This small molecule binds to this protein.
Small molecule (SMILES): O=C(O)/C=C/c1ccc(O)cc1

Sequence of chain 1.A:
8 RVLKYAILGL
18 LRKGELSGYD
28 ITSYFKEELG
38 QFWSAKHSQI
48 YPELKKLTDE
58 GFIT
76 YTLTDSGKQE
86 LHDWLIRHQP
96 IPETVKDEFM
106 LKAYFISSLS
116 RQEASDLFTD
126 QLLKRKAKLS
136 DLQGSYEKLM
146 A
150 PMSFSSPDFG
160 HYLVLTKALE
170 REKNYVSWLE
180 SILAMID

Sequence of chain 2.A:
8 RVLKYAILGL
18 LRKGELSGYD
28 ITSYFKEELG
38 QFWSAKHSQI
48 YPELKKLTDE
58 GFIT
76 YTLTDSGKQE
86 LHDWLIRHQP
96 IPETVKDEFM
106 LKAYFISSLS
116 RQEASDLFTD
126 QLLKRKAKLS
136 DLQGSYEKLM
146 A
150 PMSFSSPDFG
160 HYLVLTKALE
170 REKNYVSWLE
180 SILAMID

Binding-site contacts:
Ligand atom O2 contacts residue PHE39 of chain 2.A at 3.5 Å.
Ligand atom C2 contacts residue LEU137 of chain 2.A at 3.7 Å (hydrophobic).
Ligand atom C6' contacts residue LEU137 of chain 2.A at 3.6 Å (hydrophobic).
Ligand atom C6' contacts residue LEU164 of chain 2.A at 4.0 Å (hydrophobic).
Ligand atom C1' contacts residue GLN38 of chain 2.A at 3.6 Å.
Ligand atom C5' contacts residue GLN38 of chain 2.A at 4.0 Å.
Ligand atom O4' contacts residue HIS160 of chain 2.A at 2.6 Å (h-bond).
Ligand atom C1 contacts residue THR99 of chain 1.A at 3.3 Å.
Ligand atom O1 contacts residue ALA167 of chain 2.A at 4.0 Å.
Ligand atom C3' contacts residue GLU35 of chain 2.A at 4.0 Å.
Ligand atom C4' contacts residue HIS160 of chain 2.A at 3.5 Å.
Ligand atom O4' contacts residue SER140 of chain 2.A at 3.9 Å.
Ligand atom O1 contacts residue LYS133 of chain 2.A at 3.0 Å (salt-bridge).
Ligand atom C3 contacts residue GLN38 of chain 2.A at 3.6 Å.
Ligand atom C2 contacts residue ALA167 of chain 2.A at 3.7 Å (hydrophobic).
Ligand atom C3' contacts residue HIS160 of chain 2.A at 3.5 Å.
Ligand atom O1 contacts residue ARG170 of chain 2.A at 3.0 Å (salt-bridge).
Ligand atom O1 contacts residue THR99 of chain 1.A at 2.6 Å (h-bond).
Ligand atom O2 contacts residue THR99 of chain 1.A at 3.5 Å.
Ligand atom C1' contacts residue LEU137 of chain 2.A at 4.1 Å (hydrophobic).
Ligand atom C6' contacts residue GLN38 of chain 2.A at 3.6 Å.
Ligand atom O4' contacts residue GLU35 of chain 2.A at 3.8 Å.
Ligand atom C2' contacts residue VAL163 of chain 2.A at 3.8 Å (hydrophobic).
Ligand atom O2 contacts residue GLN38 of chain 2.A at 4.0 Å.
Ligand atom C5' contacts residue LEU164 of chain 2.A at 4.0 Å (hydrophobic).
Ligand atom C1 contacts residue ALA167 of chain 2.A at 3.5 Å (hydrophobic).
Ligand atom C4' contacts residue GLU35 of chain 2.A at 4.1 Å.
Ligand atom C3' contacts residue VAL163 of chain 2.A at 4.0 Å (hydrophobic).
Ligand atom O2 contacts residue ARG170 of chain 2.A at 3.4 Å (salt-bridge).
Ligand atom O4' contacts residue LEU164 of chain 2.A at 3.9 Å.
Ligand atom O2 contacts residue ALA167 of chain 2.A at 3.5 Å.
Ligand atom O1 contacts residue GLN38 of chain 2.A at 4.0 Å.
Ligand atom C3' contacts residue LEU164 of chain 2.A at 3.9 Å (hydrophobic).
Ligand atom C2' contacts residue LEU164 of chain 2.A at 4.0 Å (hydrophobic).
Ligand atom C1 contacts residue ARG170 of chain 2.A at 3.6 Å.
Ligand atom C4' contacts residue LEU164 of chain 2.A at 4.0 Å (hydrophobic).
Ligand atom C2 contacts residue GLN38 of chain 2.A at 3.5 Å.
Ligand atom C1 contacts residue GLN38 of chain 2.A at 3.8 Å.
Ligand atom C5' contacts residue SER140 of chain 2.A at 3.9 Å.
Ligand atom C3 contacts residue ALA167 of chain 2.A at 3.8 Å (hydrophobic).